Sequence of chain 2.C:
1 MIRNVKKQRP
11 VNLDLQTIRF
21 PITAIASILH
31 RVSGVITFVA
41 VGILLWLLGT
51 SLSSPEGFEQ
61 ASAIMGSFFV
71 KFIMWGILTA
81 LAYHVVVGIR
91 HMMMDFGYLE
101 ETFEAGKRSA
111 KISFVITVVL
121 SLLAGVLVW

Sequence of chain 2.D:
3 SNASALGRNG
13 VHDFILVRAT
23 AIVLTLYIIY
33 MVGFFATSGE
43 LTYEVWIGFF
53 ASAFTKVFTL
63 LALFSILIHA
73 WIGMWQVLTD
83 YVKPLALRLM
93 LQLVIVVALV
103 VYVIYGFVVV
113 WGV

Binding-site contacts:
Ligand atom C10 contacts residue TRP164 of chain 2.B at 3.8 Å (hydrophobic).
Ligand atom C4 contacts residue PRO160 of chain 2.B at 3.4 Å (hydrophobic).
Ligand atom C5 contacts residue PHE20 of chain 2.C at 4.1 Å (hydrophobic).
Ligand atom C1 contacts residue TYR83 of chain 2.D at 3.6 Å (hydrophobic).
Ligand atom N4 contacts residue ILE209 of chain 2.B at 3.9 Å.
Ligand atom O1 contacts residue TYR83 of chain 2.D at 2.6 Å (h-bond).
Ligand atom C9 contacts residue TYR83 of chain 2.D at 4.0 Å (hydrophobic).
Ligand atom N6 contacts residue TYR83 of chain 2.D at 3.7 Å.
Ligand atom N4 contacts residue PRO160 of chain 2.B at 3.7 Å.
Ligand atom O1 contacts residue TRP164 of chain 2.B at 3.2 Å (h-bond).
Ligand atom C1 contacts residue PRO160 of chain 2.B at 3.8 Å (hydrophobic).
Ligand atom C13 contacts residue VAL32 of chain 2.C at 4.0 Å (hydrophobic).
Ligand atom C10 contacts residue TRP163 of chain 2.B at 3.5 Å (hydrophobic).
Ligand atom C4 contacts residue ILE28 of chain 2.C at 4.1 Å (hydrophobic).
Ligand atom N4 contacts residue ALA24 of chain 2.C at 3.4 Å (h-bond).
Ligand atom O61 contacts residue SER27 of chain 2.C at 3.5 Å (h-bond).
Ligand atom C10 contacts residue LEU15 of chain 2.C at 3.4 Å (hydrophobic).
Ligand atom C12 contacts residue ILE28 of chain 2.C at 3.4 Å (hydrophobic).
Ligand atom C6 contacts residue PRO160 of chain 2.B at 4.0 Å (hydrophobic).
Ligand atom C1 contacts residue TRP164 of chain 2.B at 3.9 Å (hydrophobic).
Ligand atom C7 contacts residue LEU15 of chain 2.C at 4.1 Å (hydrophobic).
Ligand atom N6 contacts residue ARG31 of chain 2.C at 4.1 Å.
Ligand atom C11 contacts residue ILE28 of chain 2.C at 3.6 Å (hydrophobic).
Ligand atom C2 contacts residue PRO160 of chain 2.B at 3.6 Å (hydrophobic).
Ligand atom O41 contacts residue PRO160 of chain 2.B at 4.1 Å.
Ligand atom O41 contacts residue ALA24 of chain 2.C at 3.2 Å.
Ligand atom C5 contacts residue PRO160 of chain 2.B at 3.6 Å (hydrophobic).
Ligand atom O62 contacts residue ASP82 of chain 2.D at 3.8 Å.
Ligand atom C8 contacts residue LEU15 of chain 2.C at 4.1 Å (hydrophobic).
Ligand atom C2 contacts residue TYR83 of chain 2.D at 4.0 Å (hydrophobic).
Ligand atom C3 contacts residue PRO160 of chain 2.B at 3.6 Å (hydrophobic).
Ligand atom O41 contacts residue PHE20 of chain 2.C at 3.3 Å.
Ligand atom O62 contacts residue TRP164 of chain 2.B at 3.5 Å (h-bond).
Ligand atom O61 contacts residue ALA24 of chain 2.C at 3.1 Å (h-bond).
Ligand atom O62 contacts residue ARG31 of chain 2.C at 3.2 Å (salt-bridge).
Ligand atom O62 contacts residue TYR83 of chain 2.D at 2.8 Å (h-bond).
Ligand atom O61 contacts residue ILE209 of chain 2.B at 2.9 Å.
Ligand atom C9 contacts residue ILE28 of chain 2.C at 3.4 Å (hydrophobic).
Ligand atom O42 contacts residue HIS207 of chain 2.B at 3.5 Å.
Ligand atom C3 contacts residue ILE209 of chain 2.B at 3.6 Å (hydrophobic).

The small molecule below binds the protein below.
Small molecule (SMILES): CCCCCC(C)c1cc([N+](=O)[O-])cc([N+](=O)[O-])c1O

Sequence of chain 2.B:
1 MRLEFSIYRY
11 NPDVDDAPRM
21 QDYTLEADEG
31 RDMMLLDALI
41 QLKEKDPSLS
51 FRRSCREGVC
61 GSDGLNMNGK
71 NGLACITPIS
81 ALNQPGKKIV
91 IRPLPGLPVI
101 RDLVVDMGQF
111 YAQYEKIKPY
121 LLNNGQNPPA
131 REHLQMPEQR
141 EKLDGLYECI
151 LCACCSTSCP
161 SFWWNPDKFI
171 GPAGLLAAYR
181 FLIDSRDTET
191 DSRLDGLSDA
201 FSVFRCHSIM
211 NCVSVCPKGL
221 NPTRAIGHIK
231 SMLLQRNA